Binding-site contacts:
Ligand atom O9 contacts residue HIS180 of chain 3.A at 3.0 Å (h-bond).
Ligand atom O9 contacts residue TYR91 of chain 3.A at 3.2 Å (h-bond).
Ligand atom O7 contacts residue LEU191 of chain 3.A at 3.8 Å.
Ligand atom C4 contacts residue GLN223 of chain 3.A at 3.6 Å.
Ligand atom O1A contacts residue ALA134 of chain 3.A at 2.9 Å (h-bond).
Ligand atom N5 contacts residue TRP150 of chain 3.A at 3.8 Å.
Ligand atom C9 contacts residue HIS180 of chain 3.A at 3.3 Å.
Ligand atom O9 contacts residue GLY225 of chain 3.A at 3.8 Å.
Ligand atom O8 contacts residue TYR91 of chain 3.A at 3.0 Å (h-bond).
Ligand atom O1B contacts residue THR133 of chain 3.A at 2.7 Å (h-bond).
Ligand atom O8 contacts residue TRP150 of chain 3.A at 3.6 Å.
Ligand atom C9 contacts residue LEU191 of chain 3.A at 3.8 Å (hydrophobic).
Ligand atom C1 contacts residue ALA134 of chain 3.A at 3.8 Å (hydrophobic).
Ligand atom C7 contacts residue TRP150 of chain 3.A at 3.7 Å (hydrophobic).
Ligand atom C10 contacts residue LYS130 of chain 3.A at 4.0 Å.
Ligand atom C9 contacts residue TYR91 of chain 3.A at 3.9 Å (hydrophobic).
Ligand atom O1A contacts residue THR133 of chain 3.A at 3.4 Å (h-bond).
Ligand atom O3 contacts residue GLN223 of chain 3.A at 3.1 Å (h-bond).
Ligand atom C11 contacts residue LEU191 of chain 3.A at 3.1 Å (hydrophobic).
Ligand atom C2 contacts residue GLN223 of chain 3.A at 3.4 Å.
Ligand atom O8 contacts residue GLN223 of chain 3.A at 3.7 Å.
Ligand atom O9 contacts residue GLU187 of chain 3.A at 2.8 Å (salt-bridge).
Ligand atom O10 contacts residue LYS130 of chain 3.A at 3.1 Å (salt-bridge).
Ligand atom C1 contacts residue GLN223 of chain 3.A at 3.0 Å.
Ligand atom O10 contacts residue VAL132 of chain 3.A at 4.0 Å.
Ligand atom O1B contacts residue GLN223 of chain 3.A at 2.8 Å (h-bond).
Ligand atom O4 contacts residue VAL132 of chain 3.A at 3.5 Å (h-bond).
Ligand atom O7 contacts residue GLU187 of chain 3.A at 3.7 Å.
Ligand atom C1 contacts residue THR133 of chain 3.A at 3.4 Å.
Ligand atom O6 contacts residue GLU187 of chain 3.A at 3.7 Å.
Ligand atom O4 contacts residue GLN223 of chain 3.A at 2.7 Å (h-bond).
Ligand atom C11 contacts residue TRP150 of chain 3.A at 3.7 Å (hydrophobic).
Ligand atom C4 contacts residue VAL132 of chain 3.A at 3.4 Å (hydrophobic).
Ligand atom C9 contacts residue GLU187 of chain 3.A at 2.9 Å.
Ligand atom C8 contacts residue GLU187 of chain 3.A at 3.5 Å.
Ligand atom O6 contacts residue GLN223 of chain 3.A at 3.4 Å (h-bond).
Ligand atom C10 contacts residue VAL132 of chain 3.A at 3.9 Å (hydrophobic).
Ligand atom O1A contacts residue GLN223 of chain 3.A at 3.6 Å.
Ligand atom C5 contacts residue VAL132 of chain 3.A at 3.9 Å (hydrophobic).
Ligand atom N5 contacts residue VAL132 of chain 3.A at 3.2 Å (h-bond).

Sequence of chain 3.A:
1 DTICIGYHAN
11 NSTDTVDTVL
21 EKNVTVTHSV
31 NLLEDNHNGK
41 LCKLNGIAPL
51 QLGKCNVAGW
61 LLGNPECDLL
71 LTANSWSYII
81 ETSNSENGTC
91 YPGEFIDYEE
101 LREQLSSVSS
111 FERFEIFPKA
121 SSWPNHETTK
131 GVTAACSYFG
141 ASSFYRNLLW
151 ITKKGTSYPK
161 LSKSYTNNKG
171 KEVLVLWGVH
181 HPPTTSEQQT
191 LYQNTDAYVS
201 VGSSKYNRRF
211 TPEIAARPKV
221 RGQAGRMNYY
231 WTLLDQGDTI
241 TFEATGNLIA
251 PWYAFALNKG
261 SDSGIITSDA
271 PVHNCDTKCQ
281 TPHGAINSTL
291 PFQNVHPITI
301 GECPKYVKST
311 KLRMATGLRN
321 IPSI

The small molecule below binds the protein below.
Small molecule (SMILES): CC(=O)N[C@@H]1[C@@H](O[C@@H]2O[C@H](CO)[C@H](O)[C@H](O[C@]3(C(=O)O)C[C@H](O)[C@@H](NC(C)=O)[C@H]([C@H](O)[C@H](O)CO)O3)[C@H]2O)[C@H](O)[C@@H](CO)O[C@H]1O